Sequence of chain 1.P:
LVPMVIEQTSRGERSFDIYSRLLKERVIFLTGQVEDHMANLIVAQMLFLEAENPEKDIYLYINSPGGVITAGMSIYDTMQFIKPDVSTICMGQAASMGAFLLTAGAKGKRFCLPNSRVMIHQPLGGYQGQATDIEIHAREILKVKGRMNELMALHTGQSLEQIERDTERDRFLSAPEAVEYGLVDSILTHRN

Sequence of chain 1.O:
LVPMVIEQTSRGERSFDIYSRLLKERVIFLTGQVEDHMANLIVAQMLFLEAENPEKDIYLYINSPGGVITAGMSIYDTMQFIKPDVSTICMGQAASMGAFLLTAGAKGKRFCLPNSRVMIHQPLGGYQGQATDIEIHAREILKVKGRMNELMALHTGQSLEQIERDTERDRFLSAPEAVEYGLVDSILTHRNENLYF

This small molecule binds to this protein.
Small molecule (SMILES): CC[C@H](C)[C@H](NC(=O)CN)C(=O)NCC(=O)N[C@@H](Cc1ccccc1)C(=O)NCC(=O)N[C@@H](C)C(=O)N[C@H](C(=O)N[C@H](C(=O)N[C@@H](C)C=O)C(C)C)[C@@H](C)O

Binding-site contacts:
Ligand atom CG2 contacts residue PRO54 of chain 1.O at 4.2 Å (hydrophobic).
Ligand atom C contacts residue TYR61 of chain 1.P at 3.6 Å (hydrophobic).
Ligand atom CB contacts residue PHE81 of chain 1.O at 4.0 Å (hydrophobic).
Ligand atom O contacts residue ARG191 of chain 1.P at 3.0 Å (salt-bridge).
Ligand atom CD1 contacts residue ARG21 of chain 1.P at 3.7 Å.
Ligand atom CD1 contacts residue PHE48 of chain 1.O at 4.1 Å (hydrophobic).
Ligand atom CE1 contacts residue PHE81 of chain 1.O at 4.0 Å (hydrophobic).
Ligand atom CG contacts residue TYR61 of chain 1.P at 4.2 Å (hydrophobic).
Ligand atom CE2 contacts residue MET91 of chain 1.P at 3.7 Å (hydrophobic).
Ligand atom CD2 contacts residue TYR61 of chain 1.P at 3.2 Å (hydrophobic).
Ligand atom CG2 contacts residue ARG191 of chain 1.P at 3.8 Å.
Ligand atom CG2 contacts residue LEU22 of chain 1.P at 3.8 Å (hydrophobic).
Ligand atom O contacts residue LEU47 of chain 1.O at 3.4 Å.
Ligand atom CD1 contacts residue GLU25 of chain 1.P at 3.8 Å.
Ligand atom C contacts residue ARG191 of chain 1.P at 4.0 Å.
Ligand atom CA contacts residue GLU25 of chain 1.P at 3.7 Å.
Ligand atom CA contacts residue ARG191 of chain 1.P at 4.0 Å.
Ligand atom O contacts residue ALA51 of chain 1.O at 3.4 Å.
Ligand atom O contacts residue ARG191 of chain 1.P at 2.9 Å (salt-bridge).
Ligand atom C contacts residue ARG191 of chain 1.P at 3.7 Å.
Ligand atom CE2 contacts residue LEU47 of chain 1.O at 4.2 Å (hydrophobic).
Ligand atom CG2 contacts residue LEU47 of chain 1.O at 3.6 Å (hydrophobic).
Ligand atom CG1 contacts residue ALA51 of chain 1.O at 3.7 Å (hydrophobic).
Ligand atom CE2 contacts residue TYR61 of chain 1.P at 3.6 Å (hydrophobic).
Ligand atom CZ contacts residue THR78 of chain 1.O at 4.0 Å.
Ligand atom CG contacts residue PHE81 of chain 1.O at 4.2 Å (hydrophobic).
Ligand atom CD1 contacts residue PHE81 of chain 1.O at 3.5 Å (hydrophobic).
Ligand atom CG2 contacts residue PHE48 of chain 1.O at 3.7 Å (hydrophobic).
Ligand atom CA contacts residue PHE81 of chain 1.O at 4.0 Å (hydrophobic).
Ligand atom O contacts residue PRO54 of chain 1.O at 4.1 Å.
Ligand atom O contacts residue ARG191 of chain 1.P at 2.5 Å (salt-bridge).
Ligand atom CA contacts residue TYR61 of chain 1.P at 3.0 Å (hydrophobic).
Ligand atom CG1 contacts residue ARG191 of chain 1.P at 4.1 Å.
Ligand atom CB contacts residue LEU188 of chain 1.P at 4.0 Å (hydrophobic).
Ligand atom CB contacts residue PRO54 of chain 1.O at 4.1 Å (hydrophobic).
Ligand atom C contacts residue ARG191 of chain 1.P at 4.0 Å.
Ligand atom N contacts residue TYR61 of chain 1.P at 3.1 Å (h-bond).
Ligand atom CZ contacts residue MET91 of chain 1.P at 3.8 Å (hydrophobic).
Ligand atom O contacts residue PHE81 of chain 1.O at 3.8 Å.
Ligand atom CA contacts residue ALA51 of chain 1.O at 4.2 Å (hydrophobic).